A protein and the small-molecule ligand that binds it are described below.
Small molecule (SMILES): C[C@@H]1CCO[C@H]2Cn3cc(C(=O)NCc4ccc(F)cc4F)c(=O)c(O)c3C(=O)N12

Binding-site contacts:
Ligand atom CAW contacts residue MG1 of chain 2.L at 3.0 Å.
Ligand atom CAV contacts residue PRO217 of chain 2.A at 3.6 Å (hydrophobic).
Ligand atom CAR contacts residue PRO217 of chain 2.A at 3.6 Å (hydrophobic).
Ligand atom CAO contacts residue ARG332 of chain 2.A at 3.6 Å.
Ligand atom CAT contacts residue GLN218 of chain 2.A at 4.0 Å.
Ligand atom OAD contacts residue GLU224 of chain 2.A at 2.8 Å (salt-bridge).
Ligand atom CAJ contacts residue PRO217 of chain 2.A at 3.9 Å (hydrophobic).
Ligand atom OAE contacts residue MG1 of chain 2.M at 2.3 Å.
Ligand atom CAW contacts residue MG1 of chain 2.M at 3.0 Å.
Ligand atom OAE contacts residue ASP131 of chain 2.A at 3.0 Å (salt-bridge).
Ligand atom CAM contacts residue GLN189 of chain 2.A at 4.0 Å.
Ligand atom OAE contacts residue ASP188 of chain 2.A at 3.1 Å (salt-bridge).
Ligand atom FAF contacts residue GLN218 of chain 2.A at 3.3 Å.
Ligand atom CAL contacts residue TYR215 of chain 2.A at 3.7 Å (hydrophobic).
Ligand atom CAH contacts residue PRO217 of chain 2.A at 4.0 Å (hydrophobic).
Ligand atom OAD contacts residue PRO217 of chain 2.A at 3.9 Å.
Ligand atom CBA contacts residue GLY190 of chain 2.A at 4.0 Å.
Ligand atom CAZ contacts residue MG1 of chain 2.M at 2.9 Å.
Ligand atom CAW contacts residue GLU224 of chain 2.A at 3.8 Å.
Ligand atom CAU contacts residue PRO217 of chain 2.A at 3.6 Å (hydrophobic).
Ligand atom OAB contacts residue PRO217 of chain 2.A at 3.6 Å.
Ligand atom OAE contacts residue GLU224 of chain 2.A at 3.2 Å (salt-bridge).
Ligand atom CAI contacts residue PRO217 of chain 2.A at 3.8 Å (hydrophobic).
Ligand atom CAZ contacts residue GLU224 of chain 2.A at 3.6 Å.
Ligand atom FAG contacts residue PRO217 of chain 2.A at 3.8 Å.
Ligand atom OAC contacts residue ASP131 of chain 2.A at 4.0 Å.
Ligand atom OAQ contacts residue TYR215 of chain 2.A at 3.7 Å.
Ligand atom CAS contacts residue ASP188 of chain 2.A at 3.6 Å.
Ligand atom CAY contacts residue MG1 of chain 2.L at 3.4 Å.
Ligand atom CAS contacts residue MG1 of chain 2.L at 3.0 Å.
Ligand atom CAM contacts residue GLY190 of chain 2.A at 3.7 Å.
Ligand atom OAD contacts residue MG1 of chain 2.M at 2.1 Å.
Ligand atom NAP contacts residue PRO217 of chain 2.A at 3.8 Å.
Ligand atom OAC contacts residue MG1 of chain 2.L at 2.0 Å.
Ligand atom CAX contacts residue PRO217 of chain 2.A at 4.0 Å (hydrophobic).
Ligand atom CAW contacts residue ASP188 of chain 2.A at 3.8 Å.
Ligand atom FAG contacts residue GLU224 of chain 2.A at 3.2 Å.
Ligand atom CAY contacts residue ASP188 of chain 2.A at 4.0 Å.
Ligand atom OAE contacts residue MG1 of chain 2.L at 1.9 Å.
Ligand atom OAC contacts residue ASP188 of chain 2.A at 2.9 Å (salt-bridge).

Sequence of chain 2.A:
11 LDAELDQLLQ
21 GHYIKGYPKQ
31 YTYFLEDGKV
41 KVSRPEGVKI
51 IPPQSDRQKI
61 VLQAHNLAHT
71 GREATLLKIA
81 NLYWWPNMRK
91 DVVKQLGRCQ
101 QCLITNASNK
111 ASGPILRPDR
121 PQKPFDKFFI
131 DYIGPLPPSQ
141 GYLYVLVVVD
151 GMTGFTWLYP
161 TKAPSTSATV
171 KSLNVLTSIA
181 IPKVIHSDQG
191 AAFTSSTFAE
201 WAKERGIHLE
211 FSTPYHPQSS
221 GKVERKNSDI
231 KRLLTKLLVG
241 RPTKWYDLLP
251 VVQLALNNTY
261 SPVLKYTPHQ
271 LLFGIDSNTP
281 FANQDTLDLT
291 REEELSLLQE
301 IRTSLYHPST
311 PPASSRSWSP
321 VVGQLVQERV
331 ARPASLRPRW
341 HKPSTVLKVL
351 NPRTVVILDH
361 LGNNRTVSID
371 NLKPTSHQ